Binding-site contacts:
Ligand atom CAI contacts residue ARG406 of chain 1.A at 4.0 Å.
Ligand atom CAF contacts residue ASP243 of chain 1.A at 3.6 Å.
Ligand atom CAL contacts residue ASP243 of chain 1.A at 3.5 Å.
Ligand atom CAM contacts residue TRP88 of chain 1.A at 3.8 Å (hydrophobic).
Ligand atom CAB contacts residue ASP350 of chain 1.A at 3.7 Å.
Ligand atom OAD contacts residue ARG406 of chain 1.A at 3.0 Å (salt-bridge).
Ligand atom CAM contacts residue ASP410 of chain 1.A at 3.6 Å.
Ligand atom CAG contacts residue ASP410 of chain 1.A at 3.6 Å.
Ligand atom OAD contacts residue CYS391 of chain 1.A at 3.2 Å (h-bond).
Ligand atom CAH contacts residue TRP213 of chain 1.A at 3.4 Å (hydrophobic).
Ligand atom CAI contacts residue LYS348 of chain 1.A at 3.8 Å.
Ligand atom CAH contacts residue ASP410 of chain 1.A at 3.7 Å.
Ligand atom CAC contacts residue TRP213 of chain 1.A at 3.8 Å (hydrophobic).
Ligand atom OAA contacts residue ARG406 of chain 1.A at 3.0 Å (salt-bridge).
Ligand atom CAF contacts residue ASP244 of chain 1.A at 3.5 Å.
Ligand atom CAG contacts residue CYS391 of chain 1.A at 3.8 Å (hydrophobic).
Ligand atom CAG contacts residue ARG406 of chain 1.A at 3.9 Å.
Ligand atom CAB contacts residue PHE351 of chain 1.A at 3.8 Å (hydrophobic).
Ligand atom OAJ contacts residue TRP280 of chain 1.A at 3.1 Å (h-bond).
Ligand atom OAK contacts residue ASP244 of chain 1.A at 2.7 Å (salt-bridge).
Ligand atom CAF contacts residue TRP213 of chain 1.A at 3.8 Å (hydrophobic).
Ligand atom OAJ contacts residue ASP350 of chain 1.A at 3.4 Å (salt-bridge).
Ligand atom OAA contacts residue LYS348 of chain 1.A at 2.8 Å (salt-bridge).
Ligand atom OAE contacts residue TRP88 of chain 1.A at 3.8 Å.
Ligand atom CAL contacts residue LYS348 of chain 1.A at 3.9 Å.
Ligand atom OAK contacts residue TRP213 of chain 1.A at 3.7 Å.
Ligand atom CAF contacts residue TRP280 of chain 1.A at 3.9 Å (hydrophobic).
Ligand atom OAJ contacts residue LYS348 of chain 1.A at 3.0 Å (salt-bridge).
Ligand atom OAA contacts residue TYR214 of chain 1.A at 2.7 Å (h-bond).
Ligand atom CAI contacts residue ASP410 of chain 1.A at 3.5 Å.
Ligand atom CAG contacts residue ASP350 of chain 1.A at 3.1 Å.
Ligand atom OAK contacts residue TRP280 of chain 1.A at 3.9 Å.
Ligand atom CAI contacts residue TYR214 of chain 1.A at 3.4 Å (hydrophobic).
Ligand atom OAD contacts residue TRP88 of chain 1.A at 3.1 Å (h-bond).
Ligand atom OAD contacts residue ASP410 of chain 1.A at 2.6 Å (salt-bridge).
Ligand atom OAE contacts residue ASP410 of chain 1.A at 2.5 Å (salt-bridge).
Ligand atom CAC contacts residue ASP350 of chain 1.A at 3.9 Å.
Ligand atom CAL contacts residue TRP213 of chain 1.A at 3.8 Å (hydrophobic).
Ligand atom CAM contacts residue ASP350 of chain 1.A at 3.4 Å.
Ligand atom OAJ contacts residue ASP243 of chain 1.A at 2.7 Å (salt-bridge).

A small-molecule ligand and the protein it binds are described below.
Small molecule (SMILES): OC[C@@]12C[C@@H]1[C@H](O)[C@H](O)[C@@H](O)[C@H]2O

Sequence of chain 1.A:
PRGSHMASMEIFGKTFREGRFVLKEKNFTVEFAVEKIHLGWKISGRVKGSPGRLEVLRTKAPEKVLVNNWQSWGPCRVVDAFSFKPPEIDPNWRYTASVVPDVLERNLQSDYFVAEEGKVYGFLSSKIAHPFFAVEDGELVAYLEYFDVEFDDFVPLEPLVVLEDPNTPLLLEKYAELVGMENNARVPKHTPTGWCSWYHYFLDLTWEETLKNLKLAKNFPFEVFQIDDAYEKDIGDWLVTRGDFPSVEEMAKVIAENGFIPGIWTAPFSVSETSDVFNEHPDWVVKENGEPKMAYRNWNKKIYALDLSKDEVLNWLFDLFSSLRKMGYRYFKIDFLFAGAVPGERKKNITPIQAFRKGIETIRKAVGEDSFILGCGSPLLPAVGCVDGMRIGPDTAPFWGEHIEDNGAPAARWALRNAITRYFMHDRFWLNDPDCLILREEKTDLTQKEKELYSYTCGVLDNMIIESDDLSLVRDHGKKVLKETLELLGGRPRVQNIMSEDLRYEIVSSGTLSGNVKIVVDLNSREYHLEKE